Sequence of chain 1.C:
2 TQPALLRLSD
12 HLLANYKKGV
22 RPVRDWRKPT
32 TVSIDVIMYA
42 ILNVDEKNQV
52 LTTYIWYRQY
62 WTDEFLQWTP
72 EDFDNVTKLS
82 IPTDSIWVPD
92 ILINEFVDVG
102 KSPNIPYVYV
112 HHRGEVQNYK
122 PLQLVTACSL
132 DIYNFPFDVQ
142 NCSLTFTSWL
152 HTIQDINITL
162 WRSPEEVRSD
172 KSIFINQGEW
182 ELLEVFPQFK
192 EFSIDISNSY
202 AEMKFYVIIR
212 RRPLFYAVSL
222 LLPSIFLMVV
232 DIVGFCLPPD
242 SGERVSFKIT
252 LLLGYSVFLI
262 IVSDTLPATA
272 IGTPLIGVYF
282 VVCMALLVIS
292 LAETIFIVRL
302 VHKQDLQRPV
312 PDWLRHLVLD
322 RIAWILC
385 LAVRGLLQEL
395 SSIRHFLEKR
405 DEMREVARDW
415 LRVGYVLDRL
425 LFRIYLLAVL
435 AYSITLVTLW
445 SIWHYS

This small molecule binds to this protein.
Small molecule (SMILES): CC(=O)N[C@H]1[C@H](O[C@H]2[C@H](O)[C@@H](NC(C)=O)CO[C@@H]2CO)O[C@H](CO)[C@@H](O)[C@@H]1O

Binding-site contacts:
Ligand atom C7 contacts residue ILE209 of chain 1.C at 4.3 Å (hydrophobic).
Ligand atom C5 contacts residue ASN142 of chain 1.C at 3.6 Å.
Ligand atom O5 contacts residue ASN142 of chain 1.C at 2.3 Å (h-bond).
Ligand atom C1 contacts residue ASN142 of chain 1.C at 1.4 Å.
Ligand atom C8 contacts residue ILE209 of chain 1.C at 3.7 Å (hydrophobic).
Ligand atom C7 contacts residue ASN142 of chain 1.C at 3.6 Å.
Ligand atom C6 contacts residue TYR207 of chain 1.C at 4.2 Å (hydrophobic).
Ligand atom C8 contacts residue GLU185 of chain 1.C at 4.2 Å.
Ligand atom C1 contacts residue TYR207 of chain 1.C at 4.3 Å (hydrophobic).
Ligand atom C4 contacts residue ASN142 of chain 1.C at 4.2 Å.
Ligand atom C5 contacts residue TYR207 of chain 1.C at 3.8 Å (hydrophobic).
Ligand atom O5 contacts residue TYR207 of chain 1.C at 4.2 Å.
Ligand atom O4 contacts residue TYR207 of chain 1.C at 4.4 Å.
Ligand atom O7 contacts residue TYR207 of chain 1.C at 4.2 Å.
Ligand atom C3 contacts residue ASN142 of chain 1.C at 3.8 Å.
Ligand atom O6 contacts residue TYR207 of chain 1.C at 3.2 Å (h-bond).
Ligand atom O7 contacts residue ASN142 of chain 1.C at 3.7 Å.
Ligand atom C2 contacts residue ASN142 of chain 1.C at 2.5 Å.
Ligand atom O7 contacts residue LYS191 of chain 1.C at 3.9 Å.
Ligand atom N2 contacts residue ILE209 of chain 1.C at 4.2 Å.
Ligand atom N2 contacts residue ASN142 of chain 1.C at 3.0 Å (h-bond).